Sequence of chain 2.A:
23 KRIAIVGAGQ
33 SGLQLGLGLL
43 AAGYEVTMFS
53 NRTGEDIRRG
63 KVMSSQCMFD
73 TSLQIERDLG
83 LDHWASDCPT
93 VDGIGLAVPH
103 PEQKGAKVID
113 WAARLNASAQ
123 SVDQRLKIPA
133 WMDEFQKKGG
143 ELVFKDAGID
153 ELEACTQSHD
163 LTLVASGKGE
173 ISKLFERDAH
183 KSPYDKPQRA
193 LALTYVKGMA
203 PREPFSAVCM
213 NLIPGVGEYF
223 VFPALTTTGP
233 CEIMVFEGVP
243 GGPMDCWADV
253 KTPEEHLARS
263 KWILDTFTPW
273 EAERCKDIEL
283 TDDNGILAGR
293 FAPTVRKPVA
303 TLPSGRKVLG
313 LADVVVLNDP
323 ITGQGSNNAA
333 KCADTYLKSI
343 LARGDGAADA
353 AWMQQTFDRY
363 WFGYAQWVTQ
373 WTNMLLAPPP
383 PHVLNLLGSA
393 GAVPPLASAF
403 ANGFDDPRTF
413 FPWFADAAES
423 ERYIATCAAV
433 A

A protein and the small-molecule ligand that binds it are described below.
Small molecule (SMILES): Brc1ccc2cc[nH]c2c1

Binding-site contacts:
Ligand atom C6 contacts residue PRO322 of chain 2.A at 4.0 Å (hydrophobic).
Ligand atom C5 contacts residue GLU239 of chain 2.A at 4.1 Å.
Ligand atom C2 contacts residue GLY325 of chain 2.A at 3.8 Å.
Ligand atom BR contacts residue VAL210 of chain 2.A at 3.7 Å.
Ligand atom N contacts residue THR324 of chain 2.A at 4.1 Å.
Ligand atom C4 contacts residue VAL237 of chain 2.A at 4.0 Å (hydrophobic).
Ligand atom C4 contacts residue SER67 of chain 2.A at 3.6 Å.
Ligand atom C6 contacts residue GLY325 of chain 2.A at 3.6 Å.
Ligand atom C1 contacts residue GLY325 of chain 2.A at 4.0 Å.
Ligand atom C7 contacts residue ILE323 of chain 2.A at 3.8 Å (hydrophobic).
Ligand atom C4 contacts residue FAD1 of chain 2.B at 3.6 Å.
Ligand atom C6 contacts residue ILE323 of chain 2.A at 3.6 Å (hydrophobic).
Ligand atom C7 contacts residue PHE222 of chain 2.A at 3.8 Å (hydrophobic).
Ligand atom C3 contacts residue GLY325 of chain 2.A at 3.6 Å.
Ligand atom C1 contacts residue VAL210 of chain 2.A at 3.8 Å (hydrophobic).
Ligand atom C4 contacts residue PRO322 of chain 2.A at 3.6 Å (hydrophobic).
Ligand atom C7 contacts residue GLY325 of chain 2.A at 3.8 Å.
Ligand atom C3 contacts residue PHE224 of chain 2.A at 4.1 Å (hydrophobic).
Ligand atom C6 contacts residue THR324 of chain 2.A at 4.0 Å.
Ligand atom BR contacts residue PHE71 of chain 2.A at 3.8 Å.
Ligand atom N contacts residue ILE323 of chain 2.A at 2.9 Å (h-bond).
Ligand atom C2 contacts residue PHE224 of chain 2.A at 3.5 Å (hydrophobic).
Ligand atom N contacts residue PRO322 of chain 2.A at 3.2 Å (h-bond).
Ligand atom C6 contacts residue PHE222 of chain 2.A at 3.7 Å (hydrophobic).
Ligand atom C7 contacts residue THR324 of chain 2.A at 3.8 Å.
Ligand atom C5 contacts residue ILE323 of chain 2.A at 3.9 Å (hydrophobic).
Ligand atom C contacts residue VAL210 of chain 2.A at 3.6 Å (hydrophobic).
Ligand atom BR contacts residue ILE96 of chain 2.A at 3.6 Å.
Ligand atom C4 contacts residue GLY325 of chain 2.A at 4.1 Å.
Ligand atom C2 contacts residue CYS69 of chain 2.A at 3.9 Å (hydrophobic).
Ligand atom C2 contacts residue FAD1 of chain 2.B at 3.4 Å.
Ligand atom C5 contacts residue VAL237 of chain 2.A at 3.8 Å (hydrophobic).
Ligand atom C5 contacts residue PRO322 of chain 2.A at 2.9 Å (hydrophobic).
Ligand atom C contacts residue GLY325 of chain 2.A at 4.1 Å.
Ligand atom C1 contacts residue CYS69 of chain 2.A at 4.0 Å (hydrophobic).
Ligand atom N contacts residue PHE222 of chain 2.A at 3.3 Å.
Ligand atom C3 contacts residue FAD1 of chain 2.B at 3.7 Å.
Ligand atom N contacts residue GLY325 of chain 2.A at 3.7 Å.
Ligand atom C5 contacts residue PHE222 of chain 2.A at 3.4 Å (hydrophobic).
Ligand atom BR contacts residue PHE406 of chain 2.A at 3.4 Å.